Binding-site contacts:
Ligand atom C21 contacts residue GLN195 of chain 1.A at 3.1 Å.
Ligand atom O1 contacts residue ARG220 of chain 1.A at 3.5 Å.
Ligand atom C22 contacts residue HIS46 of chain 1.A at 3.1 Å.
Ligand atom O1 contacts residue GLY219 of chain 1.A at 3.0 Å (h-bond).
Ligand atom N5 contacts residue ASP192 of chain 1.A at 2.8 Å (salt-bridge).
Ligand atom C13 contacts residue GLY221 of chain 1.A at 3.2 Å.
Ligand atom C15 contacts residue TRP218 of chain 1.A at 3.7 Å (hydrophobic).
Ligand atom O3 contacts residue HIS94 of chain 1.A at 2.7 Å (h-bond).
Ligand atom N2 contacts residue HIS94 of chain 1.A at 3.4 Å (h-bond).
Ligand atom N4 contacts residue GLY229 of chain 1.A at 3.1 Å.
Ligand atom C14 contacts residue SER193 of chain 1.A at 3.6 Å.
Ligand atom C20 contacts residue GLY221 of chain 1.A at 3.7 Å.
Ligand atom S1 contacts residue GLY219 of chain 1.A at 3.3 Å (h-bond).
Ligand atom N3 contacts residue SER198 of chain 1.A at 3.2 Å (h-bond).
Ligand atom N3 contacts residue SER217 of chain 1.A at 3.0 Å (h-bond).
Ligand atom C11 contacts residue SER198 of chain 1.A at 3.1 Å.
Ligand atom C15 contacts residue SER193 of chain 1.A at 3.4 Å.
Ligand atom N5 contacts residue GLY221 of chain 1.A at 2.8 Å (h-bond).
Ligand atom C16 contacts residue VAL216 of chain 1.A at 3.6 Å (hydrophobic).
Ligand atom C17 contacts residue CYS194 of chain 1.A at 3.7 Å (hydrophobic).
Ligand atom C11 contacts residue SO41 of chain 1.C at 3.4 Å.
Ligand atom N1 contacts residue GLY219 of chain 1.A at 3.1 Å (h-bond).
Ligand atom C18 contacts residue ASP192 of chain 1.A at 3.4 Å.
Ligand atom N5 contacts residue CYS222 of chain 1.A at 3.7 Å.
Ligand atom C22 contacts residue SO41 of chain 1.C at 3.7 Å.
Ligand atom O1 contacts residue GLY221 of chain 1.A at 3.0 Å (h-bond).
Ligand atom C19 contacts residue GLY221 of chain 1.A at 3.5 Å.
Ligand atom C18 contacts residue SER193 of chain 1.A at 3.2 Å.
Ligand atom O4 contacts residue GLY219 of chain 1.A at 3.1 Å (h-bond).
Ligand atom N4 contacts residue SER193 of chain 1.A at 2.9 Å (h-bond).
Ligand atom O3 contacts residue LEU92 of chain 1.A at 2.6 Å (h-bond).
Ligand atom C6 contacts residue LEU92 of chain 1.A at 3.2 Å (hydrophobic).
Ligand atom N5 contacts residue SER193 of chain 1.A at 3.6 Å.
Ligand atom C3 contacts residue GLN195 of chain 1.A at 3.5 Å.
Ligand atom C2 contacts residue GLN195 of chain 1.A at 3.0 Å.
Ligand atom C1 contacts residue GLY219 of chain 1.A at 3.3 Å.
Ligand atom C13 contacts residue GLY219 of chain 1.A at 3.7 Å.
Ligand atom C22 contacts residue HIS94 of chain 1.A at 3.5 Å.
Ligand atom N4 contacts residue ASP192 of chain 1.A at 2.8 Å (salt-bridge).
Ligand atom O4 contacts residue TRP218 of chain 1.A at 3.2 Å.

The protein below binds the small molecule below.
Small molecule (SMILES): [H]/N=C(/N)c1ccc(CNC(=O)[C@H](C)NC(=O)[C@@H](CO)NS(=O)(=O)Cc2ccccc2)cc1

Sequence of chain 1.A:
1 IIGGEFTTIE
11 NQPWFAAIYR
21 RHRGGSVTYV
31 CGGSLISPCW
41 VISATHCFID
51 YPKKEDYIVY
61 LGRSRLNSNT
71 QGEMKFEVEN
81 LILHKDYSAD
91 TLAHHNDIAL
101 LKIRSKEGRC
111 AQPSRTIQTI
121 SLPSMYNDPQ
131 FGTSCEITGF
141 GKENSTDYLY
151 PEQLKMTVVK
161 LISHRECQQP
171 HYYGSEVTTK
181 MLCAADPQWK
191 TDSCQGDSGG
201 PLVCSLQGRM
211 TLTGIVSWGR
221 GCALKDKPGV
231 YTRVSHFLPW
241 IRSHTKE